Sequence of chain 1.A:
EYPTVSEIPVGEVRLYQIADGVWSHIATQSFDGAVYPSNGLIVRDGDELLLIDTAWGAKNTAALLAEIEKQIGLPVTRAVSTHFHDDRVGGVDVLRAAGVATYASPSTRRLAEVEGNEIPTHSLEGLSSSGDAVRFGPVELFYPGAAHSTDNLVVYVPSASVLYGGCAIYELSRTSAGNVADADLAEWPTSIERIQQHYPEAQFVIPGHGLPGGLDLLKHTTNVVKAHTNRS

A small-molecule ligand and the protein it binds are described below.
Small molecule (SMILES): C[C@@H]1C([C@H](C(=O)O)[C@@H](C)O)=NC(C(=O)O)C1SC1Cn2cnc[n+]2C1

Binding-site contacts:
Ligand atom C12 contacts residue OEQ1 of chain 1.C at 0.1 Å.
Ligand atom S contacts residue OEQ1 of chain 1.C at 2.1 Å.
Ligand atom O1 contacts residue OEQ1 of chain 1.C at 0.1 Å (h-bond).
Ligand atom C14 contacts residue ZN1 of chain 1.D at 2.6 Å.
Ligand atom C1 contacts residue HIS209 of chain 1.A at 3.2 Å.
Ligand atom N3 contacts residue OEQ1 of chain 1.C at 0.3 Å (h-bond).
Ligand atom C7 contacts residue OEQ1 of chain 1.C at 1.1 Å.
Ligand atom N contacts residue TYR36 of chain 1.A at 3.1 Å.
Ligand atom C9 contacts residue OEQ1 of chain 1.C at 0.2 Å.
Ligand atom O4 contacts residue OEQ1 of chain 1.C at 0.3 Å (h-bond).
Ligand atom N3 contacts residue HIS209 of chain 1.A at 3.2 Å (h-bond).
Ligand atom C1 contacts residue ZN1 of chain 1.E at 2.7 Å.
Ligand atom O contacts residue ARG174 of chain 1.A at 2.7 Å (salt-bridge).
Ligand atom C6 contacts residue OEQ1 of chain 1.C at 0.3 Å.
Ligand atom O3 contacts residue ZN1 of chain 1.D at 2.8 Å.
Ligand atom C5 contacts residue OEQ1 of chain 1.C at 0.6 Å.
Ligand atom C3 contacts residue OEQ1 of chain 1.C at 0.8 Å.
Ligand atom O2 contacts residue OEQ1 of chain 1.C at 0.2 Å (h-bond).
Ligand atom C1 contacts residue OEQ1 of chain 1.C at 0.3 Å.
Ligand atom O2 contacts residue ZN1 of chain 1.D at 1.9 Å.
Ligand atom O3 contacts residue OEQ1 of chain 1.C at 0.4 Å (h-bond).
Ligand atom N3 contacts residue ZN1 of chain 1.E at 2.1 Å.
Ligand atom C contacts residue OEQ1 of chain 1.C at 0.4 Å.
Ligand atom O4 contacts residue ZN1 of chain 1.E at 2.2 Å.
Ligand atom C contacts residue ZN1 of chain 1.E at 2.8 Å.
Ligand atom C8 contacts residue OEQ1 of chain 1.C at 0.2 Å.
Ligand atom C14 contacts residue OEQ1 of chain 1.C at 0.2 Å.
Ligand atom C11 contacts residue OEQ1 of chain 1.C at 0.1 Å.
Ligand atom O contacts residue OEQ1 of chain 1.C at 0.8 Å (h-bond).
Ligand atom N2 contacts residue OEQ1 of chain 1.C at 0.6 Å (h-bond).
Ligand atom C10 contacts residue OEQ1 of chain 1.C at 0.2 Å.
Ligand atom C13 contacts residue OEQ1 of chain 1.C at 0.2 Å.
Ligand atom O4 contacts residue HIS209 of chain 1.A at 3.0 Å (h-bond).
Ligand atom N1 contacts residue OEQ1 of chain 1.C at 0.2 Å (h-bond).
Ligand atom C4 contacts residue OEQ1 of chain 1.C at 0.7 Å.
Ligand atom O1 contacts residue ASP87 of chain 1.A at 2.8 Å (salt-bridge).
Ligand atom N contacts residue OEQ1 of chain 1.C at 0.7 Å (h-bond).
Ligand atom O2 contacts residue HIS85 of chain 1.A at 3.0 Å (h-bond).
Ligand atom C2 contacts residue OEQ1 of chain 1.C at 0.3 Å.
Ligand atom N3 contacts residue ASP87 of chain 1.A at 3.0 Å (salt-bridge).